Sequence of chain 1.B:
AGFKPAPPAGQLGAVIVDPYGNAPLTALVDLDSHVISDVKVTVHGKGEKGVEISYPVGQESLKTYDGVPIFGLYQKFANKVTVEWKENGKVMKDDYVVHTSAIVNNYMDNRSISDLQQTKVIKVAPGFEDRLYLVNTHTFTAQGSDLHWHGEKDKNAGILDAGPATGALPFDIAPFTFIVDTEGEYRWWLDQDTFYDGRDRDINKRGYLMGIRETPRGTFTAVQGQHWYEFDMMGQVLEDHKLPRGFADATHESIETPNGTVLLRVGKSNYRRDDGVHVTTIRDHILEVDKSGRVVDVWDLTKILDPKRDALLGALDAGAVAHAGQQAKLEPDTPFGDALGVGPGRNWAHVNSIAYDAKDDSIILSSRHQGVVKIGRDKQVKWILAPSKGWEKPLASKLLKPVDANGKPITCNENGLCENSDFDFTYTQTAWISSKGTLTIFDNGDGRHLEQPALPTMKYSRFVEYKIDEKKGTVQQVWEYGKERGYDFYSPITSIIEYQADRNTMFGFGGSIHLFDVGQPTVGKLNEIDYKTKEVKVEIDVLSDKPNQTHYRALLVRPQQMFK

Sequence of chain 2.B:
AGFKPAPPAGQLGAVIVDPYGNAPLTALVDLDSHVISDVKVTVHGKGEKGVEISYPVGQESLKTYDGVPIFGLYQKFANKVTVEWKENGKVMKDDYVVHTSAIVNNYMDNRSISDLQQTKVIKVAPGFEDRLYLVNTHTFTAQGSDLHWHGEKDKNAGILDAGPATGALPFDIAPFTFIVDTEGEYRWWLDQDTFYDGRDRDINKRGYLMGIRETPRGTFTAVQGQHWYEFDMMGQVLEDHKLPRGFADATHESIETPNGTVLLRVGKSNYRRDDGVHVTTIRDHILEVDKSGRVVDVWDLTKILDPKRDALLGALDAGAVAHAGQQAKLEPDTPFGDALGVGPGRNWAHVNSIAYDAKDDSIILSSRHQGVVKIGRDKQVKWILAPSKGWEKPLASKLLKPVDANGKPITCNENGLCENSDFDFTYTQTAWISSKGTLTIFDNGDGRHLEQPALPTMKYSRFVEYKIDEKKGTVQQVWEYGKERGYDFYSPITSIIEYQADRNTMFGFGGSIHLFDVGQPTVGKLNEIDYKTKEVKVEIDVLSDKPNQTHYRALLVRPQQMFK

This protein binds this small molecule.
Small molecule (SMILES): O=[N+]([O-])c1ccc(O)cc1

Binding-site contacts:
Ligand atom N1 contacts residue ILE500 of chain 2.B at 4.1 Å.
Ligand atom C5 contacts residue PHE171 of chain 2.B at 3.9 Å (hydrophobic).
Ligand atom C2 contacts residue ILE500 of chain 2.B at 4.3 Å (hydrophobic).
Ligand atom C6 contacts residue TYR208 of chain 2.B at 4.1 Å (hydrophobic).
Ligand atom O3 contacts residue THR557 of chain 2.B at 3.5 Å.
Ligand atom N1 contacts residue PHE171 of chain 2.B at 4.3 Å.
Ligand atom O3 contacts residue PHE3 of chain 1.B at 4.1 Å.
Ligand atom C2 contacts residue VAL321 of chain 2.B at 3.1 Å (hydrophobic).
Ligand atom C5 contacts residue MET210 of chain 2.B at 4.1 Å (hydrophobic).
Ligand atom C5 contacts residue THR501 of chain 2.B at 3.8 Å.
Ligand atom C4 contacts residue HIS252 of chain 2.B at 3.3 Å.
Ligand atom C3 contacts residue HS8436 of chain 2.B at 3.5 Å.
Ligand atom C2 contacts residue HS8436 of chain 2.B at 4.5 Å.
Ligand atom C5 contacts residue HS8436 of chain 2.B at 3.0 Å.
Ligand atom OH contacts residue HIS356 of chain 2.B at 2.6 Å (h-bond).
Ligand atom C1 contacts residue VAL321 of chain 2.B at 4.4 Å (hydrophobic).
Ligand atom OH contacts residue HIS252 of chain 2.B at 2.6 Å (h-bond).
Ligand atom O3 contacts residue TYR208 of chain 2.B at 3.3 Å (h-bond).
Ligand atom C2 contacts residue PHE171 of chain 2.B at 4.4 Å (hydrophobic).
Ligand atom C4 contacts residue PHE171 of chain 2.B at 4.3 Å (hydrophobic).
Ligand atom C5 contacts residue HIS252 of chain 2.B at 3.4 Å.
Ligand atom C4 contacts residue HS8436 of chain 2.B at 3.0 Å.
Ligand atom C6 contacts residue THR501 of chain 2.B at 3.9 Å.
Ligand atom O2 contacts residue ILE500 of chain 2.B at 4.1 Å.
Ligand atom C4 contacts residue HIS356 of chain 2.B at 3.6 Å.
Ligand atom C3 contacts residue VAL321 of chain 2.B at 3.0 Å (hydrophobic).
Ligand atom N1 contacts residue THR557 of chain 2.B at 4.1 Å.
Ligand atom C3 contacts residue HIS356 of chain 2.B at 3.7 Å.
Ligand atom OH contacts residue HS8436 of chain 2.B at 2.5 Å (h-bond).
Ligand atom C3 contacts residue HIS252 of chain 2.B at 4.5 Å.
Ligand atom O3 contacts residue PHE171 of chain 2.B at 4.4 Å.
Ligand atom C6 contacts residue PHE171 of chain 2.B at 3.8 Å (hydrophobic).
Ligand atom C4 contacts residue VAL321 of chain 2.B at 4.3 Å (hydrophobic).
Ligand atom N1 contacts residue TYR208 of chain 2.B at 4.4 Å.
Ligand atom C1 contacts residue ILE500 of chain 2.B at 4.1 Å (hydrophobic).
Ligand atom C6 contacts residue HS8436 of chain 2.B at 4.3 Å.
Ligand atom C1 contacts residue PHE171 of chain 2.B at 4.0 Å (hydrophobic).